A small-molecule ligand and the protein it binds are described below.
Small molecule (SMILES): CC(=O)N[C@@H]1[C@@H](O)[C@H](O)[C@@H](CO)O[C@H]1O

Sequence of chain 1.I:
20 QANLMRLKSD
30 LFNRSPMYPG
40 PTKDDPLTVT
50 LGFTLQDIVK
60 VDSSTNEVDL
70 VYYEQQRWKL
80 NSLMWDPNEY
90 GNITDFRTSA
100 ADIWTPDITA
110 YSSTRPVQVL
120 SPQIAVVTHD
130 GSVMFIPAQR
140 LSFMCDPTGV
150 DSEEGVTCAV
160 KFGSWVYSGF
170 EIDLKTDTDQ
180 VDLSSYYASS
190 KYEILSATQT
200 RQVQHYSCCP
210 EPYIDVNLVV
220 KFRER

Binding-site contacts:
Ligand atom O5 contacts residue ASN91 of chain 1.I at 2.4 Å (h-bond).
Ligand atom O7 contacts residue GLY90 of chain 1.I at 3.4 Å (h-bond).
Ligand atom O7 contacts residue ASN91 of chain 1.I at 2.7 Å (h-bond).
Ligand atom C5 contacts residue ASN91 of chain 1.I at 3.7 Å.
Ligand atom N2 contacts residue ASN91 of chain 1.I at 3.2 Å (h-bond).
Ligand atom C1 contacts residue ASN91 of chain 1.I at 1.5 Å.
Ligand atom C7 contacts residue ASN91 of chain 1.I at 3.3 Å.
Ligand atom C2 contacts residue ASN91 of chain 1.I at 2.6 Å.
Ligand atom O5 contacts residue ASN87 of chain 1.I at 3.9 Å.
Ligand atom C4 contacts residue ASN91 of chain 1.I at 4.2 Å.
Ligand atom C6 contacts residue ASN87 of chain 1.I at 3.8 Å.
Ligand atom C3 contacts residue ASN91 of chain 1.I at 3.9 Å.
Ligand atom C5 contacts residue ASN87 of chain 1.I at 4.1 Å.